Sequence of chain 1.A:
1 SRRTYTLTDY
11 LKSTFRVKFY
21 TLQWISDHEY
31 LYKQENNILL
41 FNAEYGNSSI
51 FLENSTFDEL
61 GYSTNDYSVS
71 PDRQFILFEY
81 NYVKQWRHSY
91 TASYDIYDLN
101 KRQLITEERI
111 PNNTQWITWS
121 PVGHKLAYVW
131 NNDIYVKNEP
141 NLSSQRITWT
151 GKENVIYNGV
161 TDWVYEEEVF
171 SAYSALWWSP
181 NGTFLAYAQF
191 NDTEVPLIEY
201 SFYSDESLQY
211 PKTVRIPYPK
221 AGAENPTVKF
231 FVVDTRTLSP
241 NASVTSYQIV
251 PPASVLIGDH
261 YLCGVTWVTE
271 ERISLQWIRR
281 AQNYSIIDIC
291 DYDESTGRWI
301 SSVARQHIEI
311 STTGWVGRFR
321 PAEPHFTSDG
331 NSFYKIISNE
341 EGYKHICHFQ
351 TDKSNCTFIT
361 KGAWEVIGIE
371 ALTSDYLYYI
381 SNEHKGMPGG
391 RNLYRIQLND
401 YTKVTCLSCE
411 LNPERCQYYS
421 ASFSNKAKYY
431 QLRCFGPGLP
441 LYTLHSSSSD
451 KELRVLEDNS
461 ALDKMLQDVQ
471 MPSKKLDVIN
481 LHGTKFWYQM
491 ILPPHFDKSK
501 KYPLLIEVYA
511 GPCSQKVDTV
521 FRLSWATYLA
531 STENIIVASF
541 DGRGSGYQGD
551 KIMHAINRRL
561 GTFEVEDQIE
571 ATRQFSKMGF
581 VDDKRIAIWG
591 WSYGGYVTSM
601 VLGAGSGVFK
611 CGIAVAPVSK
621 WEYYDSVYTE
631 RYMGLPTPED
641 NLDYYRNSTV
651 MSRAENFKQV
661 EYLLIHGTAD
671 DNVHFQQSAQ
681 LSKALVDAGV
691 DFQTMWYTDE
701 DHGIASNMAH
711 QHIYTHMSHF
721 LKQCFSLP

Binding-site contacts:
Ligand atom O7 contacts residue SER49 of chain 1.A at 3.4 Å.
Ligand atom O7 contacts residue SER48 of chain 1.A at 3.3 Å.
Ligand atom C8 contacts residue SER49 of chain 1.A at 3.0 Å.
Ligand atom O7 contacts residue LEU40 of chain 1.A at 3.8 Å.
Ligand atom C7 contacts residue SER48 of chain 1.A at 4.4 Å.
Ligand atom N2 contacts residue ASN47 of chain 1.A at 2.9 Å (h-bond).
Ligand atom C5 contacts residue ASN47 of chain 1.A at 3.7 Å.
Ligand atom C3 contacts residue ASN47 of chain 1.A at 3.8 Å.
Ligand atom C7 contacts residue LEU40 of chain 1.A at 4.2 Å (hydrophobic).
Ligand atom C2 contacts residue ASN47 of chain 1.A at 2.5 Å.
Ligand atom C1 contacts residue ASN47 of chain 1.A at 1.4 Å.
Ligand atom C4 contacts residue ASN47 of chain 1.A at 4.2 Å.
Ligand atom O7 contacts residue ASN47 of chain 1.A at 3.2 Å (h-bond).
Ligand atom C5 contacts residue TYR45 of chain 1.A at 4.3 Å (hydrophobic).
Ligand atom C1 contacts residue TYR45 of chain 1.A at 4.4 Å (hydrophobic).
Ligand atom O5 contacts residue TYR45 of chain 1.A at 4.5 Å.
Ligand atom C7 contacts residue ASN47 of chain 1.A at 3.4 Å.
Ligand atom O5 contacts residue ASN47 of chain 1.A at 2.4 Å (h-bond).
Ligand atom C7 contacts residue SER49 of chain 1.A at 3.7 Å.
Ligand atom C8 contacts residue LEU40 of chain 1.A at 3.9 Å (hydrophobic).
Ligand atom N2 contacts residue ASN42 of chain 1.A at 3.9 Å.

A small-molecule ligand and the protein it binds are described below.
Small molecule (SMILES): CC(=O)N[C@@H]1[C@@H](O)[C@H](O)[C@@H](CO)O[C@H]1O